This protein binds this small molecule.
Small molecule (SMILES): CC(=O)N[C@@H]1[C@@H](O)[C@H](O)[C@@H](CO)O[C@H]1O

Binding-site contacts:
Ligand atom C6 contacts residue ASN174 of chain 1.B at 3.1 Å.
Ligand atom O4 contacts residue ASN174 of chain 1.B at 4.3 Å.
Ligand atom C2 contacts residue ASN174 of chain 1.B at 2.5 Å.
Ligand atom N2 contacts residue ASN174 of chain 1.B at 3.7 Å.
Ligand atom O6 contacts residue ASN174 of chain 1.B at 4.3 Å.
Ligand atom O5 contacts residue ASN174 of chain 1.B at 2.4 Å (h-bond).
Ligand atom C8 contacts residue ASN174 of chain 1.B at 3.5 Å.
Ligand atom C3 contacts residue ASN174 of chain 1.B at 3.3 Å.
Ligand atom O7 contacts residue ASN174 of chain 1.B at 4.0 Å.
Ligand atom C1 contacts residue ASN174 of chain 1.B at 1.4 Å.
Ligand atom O3 contacts residue ASN174 of chain 1.B at 4.2 Å.
Ligand atom C4 contacts residue ASN174 of chain 1.B at 2.9 Å.
Ligand atom C5 contacts residue ASN174 of chain 1.B at 2.9 Å.
Ligand atom C7 contacts residue ASN174 of chain 1.B at 3.6 Å.

Sequence of chain 1.B:
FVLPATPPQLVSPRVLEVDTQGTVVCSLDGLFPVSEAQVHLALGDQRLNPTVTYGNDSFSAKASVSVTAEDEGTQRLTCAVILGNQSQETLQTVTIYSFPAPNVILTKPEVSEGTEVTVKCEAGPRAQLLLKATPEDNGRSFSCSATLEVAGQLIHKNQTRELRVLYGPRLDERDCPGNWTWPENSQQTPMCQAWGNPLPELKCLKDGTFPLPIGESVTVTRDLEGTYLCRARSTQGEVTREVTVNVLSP